A small-molecule ligand and the protein it binds are described below.
Small molecule (SMILES): CC[C@H](C)[C@H](NC(=O)[C@H](CC(N)=O)NC(=O)[C@H](CC(C)C)NC(=O)[C@H](CO)NC(=O)CNC(=O)[C@@H](N)CO)C(=O)NCC(=O)N[C@@H](CO)C(=O)N[C@@H](CC(C)C)C(=O)N[C@H](C=O)CCCCN

Sequence of chain 16.A:
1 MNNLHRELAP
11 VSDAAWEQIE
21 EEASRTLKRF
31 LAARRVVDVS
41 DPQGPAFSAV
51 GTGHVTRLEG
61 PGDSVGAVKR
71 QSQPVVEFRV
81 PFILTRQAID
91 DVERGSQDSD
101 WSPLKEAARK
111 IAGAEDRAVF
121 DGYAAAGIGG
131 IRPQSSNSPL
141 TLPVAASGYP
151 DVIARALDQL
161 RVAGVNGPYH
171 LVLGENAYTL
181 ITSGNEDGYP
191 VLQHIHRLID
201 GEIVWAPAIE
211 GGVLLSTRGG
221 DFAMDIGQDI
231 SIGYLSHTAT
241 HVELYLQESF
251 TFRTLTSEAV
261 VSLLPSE

Binding-site contacts:
Ligand atom C contacts residue SER231 of chain 16.A at 3.8 Å.
Ligand atom N contacts residue ASP229 of chain 16.A at 3.2 Å (salt-bridge).
Ligand atom CB contacts residue ILE230 of chain 16.A at 3.6 Å (hydrophobic).
Ligand atom O contacts residue ASN2 of chain 16.A at 3.8 Å.
Ligand atom CG2 contacts residue LEU31 of chain 16.A at 3.8 Å (hydrophobic).
Ligand atom CA contacts residue ASP229 of chain 16.A at 3.8 Å.
Ligand atom CD2 contacts residue GLU20 of chain 16.A at 3.6 Å.
Ligand atom N contacts residue ARG34 of chain 16.A at 3.9 Å.
Ligand atom CD1 contacts residue ILE230 of chain 16.A at 3.5 Å (hydrophobic).
Ligand atom O contacts residue ARG6 of chain 16.A at 3.4 Å (salt-bridge).
Ligand atom CD2 contacts residue SER24 of chain 16.A at 3.5 Å.
Ligand atom CA contacts residue ARG35 of chain 16.A at 3.8 Å.
Ligand atom CA contacts residue SER231 of chain 16.A at 3.6 Å.
Ligand atom CE contacts residue VAL36 of chain 16.A at 3.7 Å (hydrophobic).
Ligand atom CG contacts residue ARG35 of chain 16.A at 3.1 Å.
Ligand atom CD1 contacts residue LEU27 of chain 16.A at 3.6 Å (hydrophobic).
Ligand atom CG contacts residue ILE230 of chain 16.A at 3.6 Å (hydrophobic).
Ligand atom N contacts residue ARG34 of chain 16.A at 3.7 Å.
Ligand atom CB contacts residue ARG35 of chain 16.A at 3.4 Å.
Ligand atom NZ contacts residue THR217 of chain 16.A at 3.8 Å.
Ligand atom C contacts residue ARG34 of chain 16.A at 3.7 Å.
Ligand atom CD1 contacts residue LEU31 of chain 16.A at 3.6 Å (hydrophobic).
Ligand atom N contacts residue ASP229 of chain 16.A at 2.8 Å (salt-bridge).
Ligand atom CE contacts residue ARG35 of chain 16.A at 3.8 Å.
Ligand atom O contacts residue SER231 of chain 16.A at 3.2 Å.
Ligand atom O contacts residue ILE232 of chain 16.A at 3.6 Å (h-bond).
Ligand atom O contacts residue LEU4 of chain 16.A at 3.7 Å.
Ligand atom CA contacts residue ASP229 of chain 16.A at 3.6 Å.
Ligand atom CD1 contacts residue LEU27 of chain 16.A at 3.8 Å (hydrophobic).
Ligand atom CB contacts residue SER24 of chain 16.A at 3.8 Å.
Ligand atom OG contacts residue ASP229 of chain 16.A at 3.6 Å.
Ligand atom CD1 contacts residue LYS28 of chain 16.A at 3.4 Å.
Ligand atom OG contacts residue ARG34 of chain 16.A at 3.7 Å.
Ligand atom CB contacts residue VAL39 of chain 16.A at 3.8 Å (hydrophobic).
Ligand atom N contacts residue ILE230 of chain 16.A at 3.1 Å (h-bond).
Ligand atom CA contacts residue ARG6 of chain 16.A at 3.7 Å.
Ligand atom C contacts residue ASP229 of chain 16.A at 3.8 Å.
Ligand atom CE contacts residue VAL37 of chain 16.A at 3.7 Å (hydrophobic).
Ligand atom O contacts residue ARG34 of chain 16.A at 2.8 Å (salt-bridge).
Ligand atom N contacts residue ARG34 of chain 16.A at 3.4 Å (salt-bridge).